Binding-site contacts:
Ligand atom O7 contacts residue SER300 of chain 6.E at 4.3 Å.
Ligand atom O5 contacts residue ASN67 of chain 7.C at 2.4 Å (h-bond).
Ligand atom C8 contacts residue SER300 of chain 6.E at 1.9 Å.
Ligand atom C7 contacts residue ASN67 of chain 7.C at 3.3 Å.
Ligand atom N2 contacts residue SER300 of chain 6.E at 3.9 Å.
Ligand atom C8 contacts residue ARG89 of chain 7.C at 3.3 Å.
Ligand atom C2 contacts residue ASN67 of chain 7.C at 2.5 Å.
Ligand atom C2 contacts residue MET118 of chain 7.C at 4.5 Å (hydrophobic).
Ligand atom C5 contacts residue ASN67 of chain 7.C at 3.7 Å.
Ligand atom N2 contacts residue MET118 of chain 7.C at 3.6 Å.
Ligand atom O7 contacts residue ASN67 of chain 7.C at 3.3 Å (h-bond).
Ligand atom C8 contacts residue ASN67 of chain 7.C at 4.4 Å.
Ligand atom O7 contacts residue PHE90 of chain 7.C at 4.4 Å.
Ligand atom C4 contacts residue ASN67 of chain 7.C at 4.2 Å.
Ligand atom C3 contacts residue ASN67 of chain 7.C at 3.8 Å.
Ligand atom C1 contacts residue ASN67 of chain 7.C at 1.4 Å.
Ligand atom C7 contacts residue SER300 of chain 6.E at 3.4 Å.
Ligand atom C8 contacts residue MET118 of chain 7.C at 3.8 Å (hydrophobic).
Ligand atom C7 contacts residue MET118 of chain 7.C at 4.0 Å (hydrophobic).
Ligand atom C1 contacts residue MET118 of chain 7.C at 4.1 Å (hydrophobic).
Ligand atom C7 contacts residue PHE90 of chain 7.C at 4.2 Å (hydrophobic).
Ligand atom C8 contacts residue PHE90 of chain 7.C at 3.7 Å (hydrophobic).
Ligand atom N2 contacts residue ASN67 of chain 7.C at 2.9 Å (h-bond).

The small molecule below binds the protein below.
Small molecule (SMILES): CC(=O)N[C@@H]1[C@@H](O)[C@H](O)[C@@H](CO)O[C@H]1O

Sequence of chain 7.C:
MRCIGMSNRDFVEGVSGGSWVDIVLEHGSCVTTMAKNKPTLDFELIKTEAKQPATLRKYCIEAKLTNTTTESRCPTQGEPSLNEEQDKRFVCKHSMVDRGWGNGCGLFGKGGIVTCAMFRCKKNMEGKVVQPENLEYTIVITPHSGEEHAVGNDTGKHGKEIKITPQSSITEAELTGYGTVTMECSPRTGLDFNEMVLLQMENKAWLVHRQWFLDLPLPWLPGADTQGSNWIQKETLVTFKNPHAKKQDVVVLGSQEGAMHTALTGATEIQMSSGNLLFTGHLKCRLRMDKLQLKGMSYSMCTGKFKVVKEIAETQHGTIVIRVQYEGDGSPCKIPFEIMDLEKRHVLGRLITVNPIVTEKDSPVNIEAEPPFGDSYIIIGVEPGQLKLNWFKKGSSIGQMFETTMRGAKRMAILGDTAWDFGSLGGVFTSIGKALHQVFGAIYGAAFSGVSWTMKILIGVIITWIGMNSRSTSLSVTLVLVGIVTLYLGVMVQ

Sequence of chain 6.E:
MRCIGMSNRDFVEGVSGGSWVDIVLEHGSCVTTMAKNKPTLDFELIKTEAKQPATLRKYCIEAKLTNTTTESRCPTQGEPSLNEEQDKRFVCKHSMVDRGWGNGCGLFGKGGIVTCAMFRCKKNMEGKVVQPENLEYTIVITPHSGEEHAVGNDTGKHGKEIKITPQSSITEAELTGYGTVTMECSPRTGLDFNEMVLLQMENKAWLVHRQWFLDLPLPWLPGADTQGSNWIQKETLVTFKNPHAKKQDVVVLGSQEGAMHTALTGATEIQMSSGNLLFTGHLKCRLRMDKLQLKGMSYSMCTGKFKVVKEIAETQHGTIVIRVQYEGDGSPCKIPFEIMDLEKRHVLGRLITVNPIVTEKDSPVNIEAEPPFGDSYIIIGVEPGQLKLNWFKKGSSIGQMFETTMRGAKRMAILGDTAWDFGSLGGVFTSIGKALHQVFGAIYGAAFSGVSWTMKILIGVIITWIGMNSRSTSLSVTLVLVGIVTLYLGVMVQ